Sequence of chain 1.C:
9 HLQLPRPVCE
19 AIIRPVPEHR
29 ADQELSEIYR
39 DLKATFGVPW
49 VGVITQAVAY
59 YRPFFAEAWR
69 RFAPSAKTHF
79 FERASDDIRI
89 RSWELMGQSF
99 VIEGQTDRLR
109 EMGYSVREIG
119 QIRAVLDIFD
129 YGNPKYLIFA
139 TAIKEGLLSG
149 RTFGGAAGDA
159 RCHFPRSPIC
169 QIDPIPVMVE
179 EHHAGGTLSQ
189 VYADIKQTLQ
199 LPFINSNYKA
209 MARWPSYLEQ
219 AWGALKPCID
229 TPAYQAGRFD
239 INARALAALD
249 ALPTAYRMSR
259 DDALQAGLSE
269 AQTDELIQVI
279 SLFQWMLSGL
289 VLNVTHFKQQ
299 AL

The small molecule below binds the protein below.
Small molecule (SMILES): C[C@@H](Cl)C(=O)O

Binding-site contacts:
Ligand atom C5 contacts residue ILE52 of chain 1.C at 4.5 Å (hydrophobic).
Ligand atom C6 contacts residue VAL51 of chain 1.C at 3.7 Å (hydrophobic).
Ligand atom O3 contacts residue ASN203 of chain 1.C at 2.9 Å (h-bond).
Ligand atom C4 contacts residue TRP48 of chain 1.C at 4.0 Å (hydrophobic).
Ligand atom O2 contacts residue SER204 of chain 1.C at 2.6 Å (h-bond).
Ligand atom O2 contacts residue ASN203 of chain 1.C at 4.4 Å.
Ligand atom CL1 contacts residue LEU285 of chain 1.C at 4.0 Å.
Ligand atom C5 contacts residue LEU288 of chain 1.C at 4.1 Å (hydrophobic).
Ligand atom C6 contacts residue LEU288 of chain 1.C at 4.1 Å (hydrophobic).
Ligand atom C6 contacts residue TRP48 of chain 1.C at 3.5 Å (hydrophobic).
Ligand atom C5 contacts residue TRP48 of chain 1.C at 3.3 Å (hydrophobic).
Ligand atom C4 contacts residue VAL51 of chain 1.C at 4.0 Å (hydrophobic).
Ligand atom CL1 contacts residue GLY50 of chain 1.C at 3.9 Å.
Ligand atom C4 contacts residue LEU285 of chain 1.C at 3.8 Å (hydrophobic).
Ligand atom O3 contacts residue SER204 of chain 1.C at 3.0 Å (h-bond).
Ligand atom O2 contacts residue VAL51 of chain 1.C at 2.9 Å (h-bond).
Ligand atom O3 contacts residue ASN205 of chain 1.C at 4.3 Å.
Ligand atom C4 contacts residue GLY50 of chain 1.C at 4.4 Å.
Ligand atom O3 contacts residue TRP48 of chain 1.C at 4.2 Å.
Ligand atom CL1 contacts residue ILE52 of chain 1.C at 2.9 Å.
Ligand atom C4 contacts residue LEU288 of chain 1.C at 3.7 Å (hydrophobic).
Ligand atom O3 contacts residue LEU288 of chain 1.C at 3.6 Å.
Ligand atom C5 contacts residue GLY50 of chain 1.C at 4.1 Å.
Ligand atom C5 contacts residue TYR134 of chain 1.C at 4.0 Å (hydrophobic).
Ligand atom C5 contacts residue LEU285 of chain 1.C at 3.8 Å (hydrophobic).
Ligand atom CL1 contacts residue PHE281 of chain 1.C at 4.5 Å.
Ligand atom CL1 contacts residue VAL51 of chain 1.C at 3.3 Å.
Ligand atom C4 contacts residue ASN131 of chain 1.C at 4.3 Å.
Ligand atom CL1 contacts residue ASN203 of chain 1.C at 4.1 Å.
Ligand atom O2 contacts residue TRP48 of chain 1.C at 3.2 Å.
Ligand atom O3 contacts residue VAL51 of chain 1.C at 4.3 Å.
Ligand atom C6 contacts residue GLY50 of chain 1.C at 4.3 Å.
Ligand atom C5 contacts residue ASN131 of chain 1.C at 3.4 Å.
Ligand atom C6 contacts residue SER204 of chain 1.C at 3.6 Å.
Ligand atom O2 contacts residue GLY50 of chain 1.C at 3.5 Å.
Ligand atom C6 contacts residue ASN203 of chain 1.C at 3.5 Å.
Ligand atom C4 contacts residue ASN203 of chain 1.C at 3.6 Å.
Ligand atom CL1 contacts residue MET284 of chain 1.C at 4.2 Å.